This protein binds this small molecule.
Small molecule (SMILES): CC(=O)N[C@H]1[C@H](O[C@H]2[C@H](O)[C@@H](NC(C)=O)CO[C@@H]2CO[C@@H]2O[C@@H](C)[C@@H](O)[C@@H](O)[C@@H]2O)O[C@H](CO)[C@@H](O)[C@@H]1O

Sequence of chain 3.C:
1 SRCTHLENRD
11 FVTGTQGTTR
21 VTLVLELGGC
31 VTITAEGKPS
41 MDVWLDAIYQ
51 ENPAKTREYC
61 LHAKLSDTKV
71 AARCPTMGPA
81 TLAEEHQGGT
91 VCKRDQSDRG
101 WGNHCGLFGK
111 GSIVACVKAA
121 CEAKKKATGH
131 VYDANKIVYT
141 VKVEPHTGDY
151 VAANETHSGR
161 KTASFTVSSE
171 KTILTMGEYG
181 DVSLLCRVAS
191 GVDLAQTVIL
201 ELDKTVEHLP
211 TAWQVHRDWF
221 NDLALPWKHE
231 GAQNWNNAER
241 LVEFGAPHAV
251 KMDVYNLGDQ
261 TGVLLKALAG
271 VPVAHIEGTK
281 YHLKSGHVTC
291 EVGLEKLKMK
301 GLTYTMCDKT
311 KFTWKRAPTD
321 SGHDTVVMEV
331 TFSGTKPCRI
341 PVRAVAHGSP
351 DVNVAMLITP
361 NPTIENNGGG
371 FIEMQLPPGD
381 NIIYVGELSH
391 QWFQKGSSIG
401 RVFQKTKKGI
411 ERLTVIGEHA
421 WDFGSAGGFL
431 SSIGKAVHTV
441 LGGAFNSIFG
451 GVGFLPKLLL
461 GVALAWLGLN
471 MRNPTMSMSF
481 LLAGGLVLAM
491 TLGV

Binding-site contacts:
Ligand atom O7 contacts residue GLU155 of chain 3.C at 3.8 Å.
Ligand atom O5 contacts residue ASN154 of chain 3.C at 2.4 Å (h-bond).
Ligand atom C5 contacts residue ASN154 of chain 3.C at 4.3 Å.
Ligand atom C1 contacts residue ASN154 of chain 3.C at 1.4 Å.
Ligand atom C3 contacts residue ASN154 of chain 3.C at 3.8 Å.
Ligand atom C2 contacts residue ASN154 of chain 3.C at 2.4 Å.
Ligand atom N2 contacts residue ASN154 of chain 3.C at 2.8 Å (h-bond).
Ligand atom C5 contacts residue ASN154 of chain 3.C at 3.7 Å.
Ligand atom C4 contacts residue ASN154 of chain 3.C at 4.3 Å.
Ligand atom C7 contacts residue GLU155 of chain 3.C at 4.2 Å.
Ligand atom C8 contacts residue ASN154 of chain 3.C at 3.6 Å.
Ligand atom C7 contacts residue ASN154 of chain 3.C at 3.4 Å.
Ligand atom O7 contacts residue ASN154 of chain 3.C at 3.2 Å (h-bond).
Ligand atom C8 contacts residue GLU155 of chain 3.C at 3.6 Å.
Ligand atom C6 contacts residue ASN154 of chain 3.C at 3.8 Å.